Sequence of chain 1.E:
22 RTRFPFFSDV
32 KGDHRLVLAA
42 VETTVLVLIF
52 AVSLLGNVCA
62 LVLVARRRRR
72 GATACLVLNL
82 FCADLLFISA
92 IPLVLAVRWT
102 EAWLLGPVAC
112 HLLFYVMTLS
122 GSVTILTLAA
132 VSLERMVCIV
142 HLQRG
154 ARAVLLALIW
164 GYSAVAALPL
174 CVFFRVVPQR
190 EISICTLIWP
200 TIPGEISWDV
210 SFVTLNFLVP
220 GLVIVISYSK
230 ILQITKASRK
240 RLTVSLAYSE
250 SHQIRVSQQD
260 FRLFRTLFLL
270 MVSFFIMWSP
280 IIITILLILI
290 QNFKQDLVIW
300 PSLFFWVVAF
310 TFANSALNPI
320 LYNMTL

This small molecule binds to this protein.
Small molecule (SMILES): CCCCCCCCC[C@H](O)CCCCCCCC(=O)O

Binding-site contacts:
Ligand atom C07 contacts residue ILE280 of chain 1.E at 4.3 Å (hydrophobic).
Ligand atom C16 contacts residue PHE211 of chain 1.E at 3.4 Å (hydrophobic).
Ligand atom C20 contacts residue ILE280 of chain 1.E at 3.6 Å (hydrophobic).
Ligand atom O03 contacts residue LEU196 of chain 1.E at 3.9 Å.
Ligand atom C12 contacts residue ILE280 of chain 1.E at 3.9 Å (hydrophobic).
Ligand atom C17 contacts residue ASP208 of chain 1.E at 3.9 Å.
Ligand atom C14 contacts residue SER123 of chain 1.E at 4.2 Å.
Ligand atom O02 contacts residue ASP208 of chain 1.E at 3.0 Å (salt-bridge).
Ligand atom C16 contacts residue SER123 of chain 1.E at 4.3 Å.
Ligand atom C14 contacts residue GLY122 of chain 1.E at 3.6 Å.
Ligand atom O02 contacts residue ILE287 of chain 1.E at 3.2 Å.
Ligand atom C07 contacts residue MET118 of chain 1.E at 3.9 Å (hydrophobic).
Ligand atom C19 contacts residue ILE287 of chain 1.E at 4.2 Å (hydrophobic).
Ligand atom C08 contacts residue PHE115 of chain 1.E at 4.2 Å (hydrophobic).
Ligand atom C20 contacts residue ILE126 of chain 1.E at 3.5 Å (hydrophobic).
Ligand atom C11 contacts residue PHE27 of chain 1.E at 3.4 Å (hydrophobic).
Ligand atom C20 contacts residue TRP277 of chain 1.E at 4.0 Å (hydrophobic).
Ligand atom C13 contacts residue PHE27 of chain 1.E at 3.8 Å (hydrophobic).
Ligand atom C10 contacts residue ILE280 of chain 1.E at 4.3 Å (hydrophobic).
Ligand atom C21 contacts residue ASP208 of chain 1.E at 3.1 Å.
Ligand atom C15 contacts residue LEU173 of chain 1.E at 3.8 Å (hydrophobic).
Ligand atom C17 contacts residue ILE284 of chain 1.E at 3.8 Å (hydrophobic).
Ligand atom O02 contacts residue LEU288 of chain 1.E at 3.9 Å.
Ligand atom C04 contacts residue ILE280 of chain 1.E at 4.3 Å (hydrophobic).
Ligand atom C09 contacts residue ILE280 of chain 1.E at 3.5 Å (hydrophobic).
Ligand atom C10 contacts residue MET118 of chain 1.E at 4.1 Å (hydrophobic).
Ligand atom O03 contacts residue TRP198 of chain 1.E at 3.9 Å.
Ligand atom O03 contacts residue ASP208 of chain 1.E at 2.8 Å (salt-bridge).
Ligand atom C18 contacts residue ILE281 of chain 1.E at 3.2 Å (hydrophobic).
Ligand atom C06 contacts residue PHE303 of chain 1.E at 3.6 Å (hydrophobic).
Ligand atom O02 contacts residue ILE284 of chain 1.E at 3.8 Å.
Ligand atom C14 contacts residue TRP277 of chain 1.E at 4.2 Å (hydrophobic).
Ligand atom C08 contacts residue THR119 of chain 1.E at 4.2 Å.
Ligand atom C20 contacts residue ILE281 of chain 1.E at 3.0 Å (hydrophobic).
Ligand atom O01 contacts residue THR119 of chain 1.E at 3.4 Å (h-bond).
Ligand atom C18 contacts residue PHE211 of chain 1.E at 3.5 Å (hydrophobic).
Ligand atom C04 contacts residue THR119 of chain 1.E at 4.3 Å.
Ligand atom C10 contacts residue PHE88 of chain 1.E at 4.0 Å (hydrophobic).
Ligand atom C21 contacts residue ILE287 of chain 1.E at 4.0 Å (hydrophobic).
Ligand atom C05 contacts residue THR119 of chain 1.E at 3.9 Å.